Sequence of chain 1.A:
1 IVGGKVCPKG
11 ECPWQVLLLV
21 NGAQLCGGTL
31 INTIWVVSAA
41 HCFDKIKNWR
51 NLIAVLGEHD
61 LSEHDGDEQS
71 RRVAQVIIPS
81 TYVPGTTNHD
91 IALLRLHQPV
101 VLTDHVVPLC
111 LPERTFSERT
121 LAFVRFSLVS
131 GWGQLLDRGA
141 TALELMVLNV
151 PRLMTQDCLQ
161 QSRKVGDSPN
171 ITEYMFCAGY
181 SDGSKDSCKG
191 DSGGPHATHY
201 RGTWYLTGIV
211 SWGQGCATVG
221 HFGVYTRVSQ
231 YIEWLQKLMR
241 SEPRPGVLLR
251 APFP

Binding-site contacts:
Ligand atom C30 contacts residue ASP44 of chain 1.A at 3.5 Å.
Ligand atom F40 contacts residue GLY213 of chain 1.A at 3.2 Å.
Ligand atom C14 contacts residue LYS189 of chain 1.A at 3.5 Å.
Ligand atom C29 contacts residue HIS41 of chain 1.A at 3.2 Å.
Ligand atom C21 contacts residue ASP186 of chain 1.A at 3.2 Å.
Ligand atom N22 contacts residue ASP186 of chain 1.A at 2.7 Å (salt-bridge).
Ligand atom C23 contacts residue SER187 of chain 1.A at 3.0 Å.
Ligand atom O24 contacts residue SER192 of chain 1.A at 3.2 Å (h-bond).
Ligand atom C10 contacts residue LYS189 of chain 1.A at 3.6 Å.
Ligand atom O24 contacts residue HIS41 of chain 1.A at 2.7 Å (h-bond).
Ligand atom C11 contacts residue THR87 of chain 1.A at 3.4 Å.
Ligand atom C19 contacts residue SER211 of chain 1.A at 3.2 Å.
Ligand atom F40 contacts residue GLN214 of chain 1.A at 3.6 Å.
Ligand atom C17 contacts residue TRP212 of chain 1.A at 3.4 Å (hydrophobic).
Ligand atom N12 contacts residue SER192 of chain 1.A at 3.3 Å (h-bond).
Ligand atom N22 contacts residue SER187 of chain 1.A at 3.2 Å (h-bond).
Ligand atom C7 contacts residue SER211 of chain 1.A at 3.5 Å.
Ligand atom C13 contacts residue LYS189 of chain 1.A at 3.4 Å.
Ligand atom C19 contacts residue TRP212 of chain 1.A at 3.5 Å (hydrophobic).
Ligand atom C16 contacts residue TRP212 of chain 1.A at 3.6 Å (hydrophobic).
Ligand atom C30 contacts residue HIS41 of chain 1.A at 3.5 Å.
Ligand atom C45 contacts residue LEU25 of chain 1.A at 3.5 Å (hydrophobic).
Ligand atom C23 contacts residue ASP186 of chain 1.A at 3.6 Å.
Ligand atom C8 contacts residue TRP212 of chain 1.A at 3.4 Å (hydrophobic).
Ligand atom C18 contacts residue TRP212 of chain 1.A at 3.6 Å (hydrophobic).
Ligand atom N12 contacts residue LYS189 of chain 1.A at 3.4 Å.
Ligand atom O34 contacts residue GLY85 of chain 1.A at 3.1 Å (h-bond).
Ligand atom N38 contacts residue ASP186 of chain 1.A at 3.0 Å (salt-bridge).
Ligand atom N38 contacts residue GLY223 of chain 1.A at 3.3 Å.
Ligand atom C20 contacts residue GLY213 of chain 1.A at 3.4 Å.
Ligand atom F40 contacts residue CYS216 of chain 1.A at 3.5 Å.
Ligand atom C44 contacts residue LEU25 of chain 1.A at 3.5 Å (hydrophobic).
Ligand atom N38 contacts residue SER187 of chain 1.A at 2.8 Å (h-bond).
Ligand atom C16 contacts residue GLY213 of chain 1.A at 3.3 Å.
Ligand atom C21 contacts residue GLY213 of chain 1.A at 3.5 Å.
Ligand atom F40 contacts residue GLY215 of chain 1.A at 2.9 Å.
Ligand atom N12 contacts residue SER211 of chain 1.A at 3.5 Å (h-bond).
Ligand atom C19 contacts residue SER192 of chain 1.A at 3.6 Å.
Ligand atom C21 contacts residue GLY215 of chain 1.A at 3.3 Å.
Ligand atom C2 contacts residue GLY85 of chain 1.A at 3.4 Å.

The protein below binds the small molecule below.
Small molecule (SMILES): Cc1cc2ccc1[C@@H](C)COC(=O)Nc1ccc(C3(C(=O)O)CCCCC3)c(c1)CN(C)C(=O)[C@@H]2Nc1ccc2c(N)ncc(F)c2c1